Sequence of chain 1.A:
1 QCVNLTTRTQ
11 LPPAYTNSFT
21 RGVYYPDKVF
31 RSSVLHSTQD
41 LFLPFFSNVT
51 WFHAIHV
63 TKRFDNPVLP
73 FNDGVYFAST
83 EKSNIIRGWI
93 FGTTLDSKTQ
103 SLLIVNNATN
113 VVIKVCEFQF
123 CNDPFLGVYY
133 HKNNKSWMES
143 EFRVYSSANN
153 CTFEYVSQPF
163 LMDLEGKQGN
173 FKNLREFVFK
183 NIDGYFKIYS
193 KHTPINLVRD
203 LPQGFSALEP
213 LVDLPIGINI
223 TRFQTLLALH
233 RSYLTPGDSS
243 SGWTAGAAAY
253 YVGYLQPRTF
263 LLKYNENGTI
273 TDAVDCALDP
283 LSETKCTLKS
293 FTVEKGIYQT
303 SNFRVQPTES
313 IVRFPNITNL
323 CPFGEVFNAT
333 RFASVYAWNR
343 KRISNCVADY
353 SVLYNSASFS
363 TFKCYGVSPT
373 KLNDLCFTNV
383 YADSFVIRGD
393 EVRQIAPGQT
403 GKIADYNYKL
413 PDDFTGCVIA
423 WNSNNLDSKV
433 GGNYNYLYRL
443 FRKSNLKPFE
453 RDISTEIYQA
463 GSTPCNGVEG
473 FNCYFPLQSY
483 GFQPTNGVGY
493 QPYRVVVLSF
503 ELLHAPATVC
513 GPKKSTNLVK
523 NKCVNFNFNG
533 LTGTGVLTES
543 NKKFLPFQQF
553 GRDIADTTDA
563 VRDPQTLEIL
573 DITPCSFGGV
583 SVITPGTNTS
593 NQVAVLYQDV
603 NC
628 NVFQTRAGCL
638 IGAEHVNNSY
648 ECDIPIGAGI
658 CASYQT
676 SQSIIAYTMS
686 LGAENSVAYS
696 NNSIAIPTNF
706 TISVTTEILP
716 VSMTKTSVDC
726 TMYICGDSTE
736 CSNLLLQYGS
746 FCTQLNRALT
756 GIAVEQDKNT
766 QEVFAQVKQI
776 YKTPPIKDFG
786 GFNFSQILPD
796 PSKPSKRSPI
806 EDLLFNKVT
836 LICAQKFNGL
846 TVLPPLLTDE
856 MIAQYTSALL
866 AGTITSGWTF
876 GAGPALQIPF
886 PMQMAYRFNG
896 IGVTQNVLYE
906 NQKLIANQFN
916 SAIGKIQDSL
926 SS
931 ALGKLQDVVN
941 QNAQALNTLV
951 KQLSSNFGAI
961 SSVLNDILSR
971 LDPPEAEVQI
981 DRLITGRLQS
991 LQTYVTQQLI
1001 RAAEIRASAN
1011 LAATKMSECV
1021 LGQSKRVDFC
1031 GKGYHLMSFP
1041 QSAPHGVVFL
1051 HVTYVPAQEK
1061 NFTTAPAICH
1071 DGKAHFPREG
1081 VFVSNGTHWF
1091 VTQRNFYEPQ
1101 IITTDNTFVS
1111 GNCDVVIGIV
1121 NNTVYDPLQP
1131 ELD

This protein binds this small molecule.
Small molecule (SMILES): CC(=O)N[C@H]1[C@H](O[C@H]2[C@H](O)[C@@H](NC(C)=O)CO[C@@H]2CO)O[C@H](CO)[C@@H](O)[C@@H]1O

Binding-site contacts:
Ligand atom N2 contacts residue ASN330 of chain 1.A at 3.4 Å (h-bond).
Ligand atom C5 contacts residue ASN330 of chain 1.A at 3.6 Å.
Ligand atom O5 contacts residue ASN330 of chain 1.A at 2.4 Å (h-bond).
Ligand atom C1 contacts residue ASN330 of chain 1.A at 1.4 Å.
Ligand atom C2 contacts residue ASN330 of chain 1.A at 2.4 Å.
Ligand atom C7 contacts residue ASN330 of chain 1.A at 4.2 Å.
Ligand atom C4 contacts residue ASN330 of chain 1.A at 4.2 Å.
Ligand atom O3 contacts residue ASN330 of chain 1.A at 3.6 Å (h-bond).
Ligand atom C8 contacts residue ASN330 of chain 1.A at 4.3 Å.
Ligand atom C3 contacts residue ASN330 of chain 1.A at 3.5 Å.